Sequence of chain 1.E:
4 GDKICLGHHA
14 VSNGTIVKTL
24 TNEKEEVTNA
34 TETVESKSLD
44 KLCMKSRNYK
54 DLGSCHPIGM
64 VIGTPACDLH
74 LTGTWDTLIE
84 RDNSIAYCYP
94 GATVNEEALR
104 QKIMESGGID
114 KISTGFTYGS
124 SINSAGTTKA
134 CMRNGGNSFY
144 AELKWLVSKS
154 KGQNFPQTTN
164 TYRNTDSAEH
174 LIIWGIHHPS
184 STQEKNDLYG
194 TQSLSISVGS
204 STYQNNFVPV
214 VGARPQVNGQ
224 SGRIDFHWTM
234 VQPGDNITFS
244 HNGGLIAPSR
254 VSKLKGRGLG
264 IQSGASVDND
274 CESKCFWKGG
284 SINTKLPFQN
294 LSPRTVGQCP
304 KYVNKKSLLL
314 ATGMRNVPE

This protein binds this small molecule.
Small molecule (SMILES): CC(=O)N[C@@H]1[C@@H](O)[C@H](O)[C@@H](CO)O[C@H]1O

Binding-site contacts:
Ligand atom O7 contacts residue ARG166 of chain 1.E at 3.9 Å.
Ligand atom O3 contacts residue ARG166 of chain 1.E at 3.8 Å.
Ligand atom N2 contacts residue ASN239 of chain 1.E at 3.2 Å (h-bond).
Ligand atom C5 contacts residue ARG166 of chain 1.E at 4.1 Å.
Ligand atom C4 contacts residue ASN239 of chain 1.E at 4.2 Å.
Ligand atom C2 contacts residue ASN239 of chain 1.E at 2.6 Å.
Ligand atom O6 contacts residue ASP238 of chain 1.E at 4.3 Å.
Ligand atom C3 contacts residue ARG166 of chain 1.E at 4.0 Å.
Ligand atom C1 contacts residue ASN239 of chain 1.E at 1.4 Å.
Ligand atom C7 contacts residue ARG166 of chain 1.E at 4.5 Å.
Ligand atom C5 contacts residue ASN239 of chain 1.E at 3.5 Å.
Ligand atom C6 contacts residue ARG166 of chain 1.E at 4.2 Å.
Ligand atom C7 contacts residue ASN239 of chain 1.E at 4.2 Å.
Ligand atom O6 contacts residue GLN219 of chain 1.C at 4.4 Å.
Ligand atom C4 contacts residue ARG166 of chain 1.E at 3.5 Å.
Ligand atom O6 contacts residue GLY237 of chain 1.E at 4.1 Å.
Ligand atom C3 contacts residue ASN239 of chain 1.E at 3.9 Å.
Ligand atom C2 contacts residue ARG166 of chain 1.E at 3.4 Å.
Ligand atom O7 contacts residue ASN239 of chain 1.E at 4.0 Å.
Ligand atom C5 contacts residue GLY237 of chain 1.E at 4.4 Å.
Ligand atom O5 contacts residue ASN239 of chain 1.E at 2.2 Å (h-bond).
Ligand atom O5 contacts residue ARG166 of chain 1.E at 3.8 Å.
Ligand atom O5 contacts residue GLY237 of chain 1.E at 4.1 Å.
Ligand atom C1 contacts residue ARG166 of chain 1.E at 3.8 Å.
Ligand atom N2 contacts residue ARG166 of chain 1.E at 4.3 Å.
Ligand atom C6 contacts residue GLY237 of chain 1.E at 3.8 Å.

Sequence of chain 1.C:
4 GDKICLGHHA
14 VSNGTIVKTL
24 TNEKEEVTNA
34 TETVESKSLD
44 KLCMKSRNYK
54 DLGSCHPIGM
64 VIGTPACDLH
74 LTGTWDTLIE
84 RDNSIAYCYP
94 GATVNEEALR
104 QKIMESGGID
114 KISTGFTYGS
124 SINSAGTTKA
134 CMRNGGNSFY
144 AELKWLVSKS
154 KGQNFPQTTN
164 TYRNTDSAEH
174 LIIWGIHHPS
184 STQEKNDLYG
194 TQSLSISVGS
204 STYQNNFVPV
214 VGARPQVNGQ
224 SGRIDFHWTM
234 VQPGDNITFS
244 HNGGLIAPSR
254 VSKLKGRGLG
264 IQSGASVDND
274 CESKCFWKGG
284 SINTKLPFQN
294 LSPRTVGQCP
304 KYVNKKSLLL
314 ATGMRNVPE